This protein binds this small molecule.
Small molecule (SMILES): N#Cc1c[nH]c(C(=O)Nc2ccc(C3CCNCC3)cc2C2=CCCCC2)n1

Binding-site contacts:
Ligand atom C13 contacts residue TYR131 of chain 1.A at 3.3 Å (hydrophobic).
Ligand atom C28 contacts residue TYR134 of chain 1.A at 3.8 Å (hydrophobic).
Ligand atom N05 contacts residue LEU198 of chain 1.A at 3.7 Å.
Ligand atom C18 contacts residue LEU54 of chain 1.A at 3.9 Å (hydrophobic).
Ligand atom C28 contacts residue GLY135 of chain 1.A at 3.7 Å.
Ligand atom C20 contacts residue ARG214 of chain 1.A at 3.7 Å.
Ligand atom C04 contacts residue VAL113 of chain 1.A at 4.0 Å (hydrophobic).
Ligand atom C12 contacts residue TYR131 of chain 1.A at 3.4 Å (hydrophobic).
Ligand atom C03 contacts residue VAL62 of chain 1.A at 3.9 Å (hydrophobic).
Ligand atom C03 contacts residue PHE210 of chain 1.A at 3.9 Å (hydrophobic).
Ligand atom N05 contacts residue THR129 of chain 1.A at 3.9 Å.
Ligand atom C15 contacts residue GLY135 of chain 1.A at 3.7 Å.
Ligand atom C28 contacts residue CYS133 of chain 1.A at 3.5 Å (hydrophobic).
Ligand atom N07 contacts residue VAL62 of chain 1.A at 4.0 Å.
Ligand atom N01 contacts residue LYS82 of chain 1.A at 3.7 Å.
Ligand atom N05 contacts residue ALA80 of chain 1.A at 3.4 Å.
Ligand atom C08 contacts residue LEU198 of chain 1.A at 3.7 Å (hydrophobic).
Ligand atom C21 contacts residue ARG214 of chain 1.A at 3.5 Å.
Ligand atom C21 contacts residue ASP136 of chain 1.A at 3.4 Å.
Ligand atom C22 contacts residue ASP136 of chain 1.A at 3.7 Å.
Ligand atom C06 contacts residue ALA80 of chain 1.A at 3.7 Å (hydrophobic).
Ligand atom C14 contacts residue GLY135 of chain 1.A at 3.8 Å.
Ligand atom C12 contacts residue CYS132 of chain 1.A at 3.3 Å (hydrophobic).
Ligand atom C23 contacts residue CYS133 of chain 1.A at 3.7 Å (hydrophobic).
Ligand atom N10 contacts residue LEU54 of chain 1.A at 3.9 Å.
Ligand atom C02 contacts residue VAL62 of chain 1.A at 3.7 Å (hydrophobic).
Ligand atom N01 contacts residue PHE210 of chain 1.A at 3.9 Å.
Ligand atom N01 contacts residue VAL62 of chain 1.A at 3.9 Å.
Ligand atom O09 contacts residue GLU130 of chain 1.A at 3.6 Å.
Ligand atom C02 contacts residue PHE210 of chain 1.A at 3.6 Å (hydrophobic).
Ligand atom C19 contacts residue ALA213 of chain 1.A at 3.8 Å (hydrophobic).
Ligand atom C04 contacts residue ALA80 of chain 1.A at 3.7 Å (hydrophobic).
Ligand atom C04 contacts residue GLU130 of chain 1.A at 3.8 Å.
Ligand atom C13 contacts residue CYS132 of chain 1.A at 3.2 Å (hydrophobic).
Ligand atom O09 contacts residue LEU198 of chain 1.A at 4.0 Å.
Ligand atom N05 contacts residue GLU130 of chain 1.A at 3.0 Å (salt-bridge).
Ligand atom O09 contacts residue TYR131 of chain 1.A at 3.5 Å.
Ligand atom C06 contacts residue LEU198 of chain 1.A at 3.6 Å (hydrophobic).
Ligand atom C04 contacts residue THR129 of chain 1.A at 3.1 Å.
Ligand atom O09 contacts residue CYS132 of chain 1.A at 3.0 Å (h-bond).

Sequence of chain 1.A:
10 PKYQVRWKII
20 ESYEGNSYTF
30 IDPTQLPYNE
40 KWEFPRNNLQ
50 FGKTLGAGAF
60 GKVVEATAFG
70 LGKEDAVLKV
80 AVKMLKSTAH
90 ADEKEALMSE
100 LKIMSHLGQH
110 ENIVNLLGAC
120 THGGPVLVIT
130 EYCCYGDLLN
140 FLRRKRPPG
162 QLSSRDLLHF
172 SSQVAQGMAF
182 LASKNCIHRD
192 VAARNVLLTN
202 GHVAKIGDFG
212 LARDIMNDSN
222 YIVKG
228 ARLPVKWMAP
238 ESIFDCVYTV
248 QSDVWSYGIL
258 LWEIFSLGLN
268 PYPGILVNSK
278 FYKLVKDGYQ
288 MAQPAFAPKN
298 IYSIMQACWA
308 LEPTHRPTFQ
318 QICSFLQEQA